Binding-site contacts:
Ligand atom C1 contacts residue ASN366 of chain 1.B at 1.4 Å.
Ligand atom O5 contacts residue ASN366 of chain 1.B at 2.5 Å (h-bond).
Ligand atom N2 contacts residue ASN366 of chain 1.B at 2.9 Å (h-bond).
Ligand atom C2 contacts residue ASN366 of chain 1.B at 2.6 Å.
Ligand atom C4 contacts residue ASN366 of chain 1.B at 4.3 Å.
Ligand atom C5 contacts residue ASN366 of chain 1.B at 3.6 Å.
Ligand atom C7 contacts residue ASN366 of chain 1.B at 3.4 Å.
Ligand atom C3 contacts residue ASN366 of chain 1.B at 3.8 Å.
Ligand atom O7 contacts residue GLN369 of chain 1.B at 4.4 Å.
Ligand atom O7 contacts residue ASN366 of chain 1.B at 3.0 Å (h-bond).
Ligand atom C8 contacts residue ASN366 of chain 1.B at 4.3 Å.

Sequence of chain 1.B:
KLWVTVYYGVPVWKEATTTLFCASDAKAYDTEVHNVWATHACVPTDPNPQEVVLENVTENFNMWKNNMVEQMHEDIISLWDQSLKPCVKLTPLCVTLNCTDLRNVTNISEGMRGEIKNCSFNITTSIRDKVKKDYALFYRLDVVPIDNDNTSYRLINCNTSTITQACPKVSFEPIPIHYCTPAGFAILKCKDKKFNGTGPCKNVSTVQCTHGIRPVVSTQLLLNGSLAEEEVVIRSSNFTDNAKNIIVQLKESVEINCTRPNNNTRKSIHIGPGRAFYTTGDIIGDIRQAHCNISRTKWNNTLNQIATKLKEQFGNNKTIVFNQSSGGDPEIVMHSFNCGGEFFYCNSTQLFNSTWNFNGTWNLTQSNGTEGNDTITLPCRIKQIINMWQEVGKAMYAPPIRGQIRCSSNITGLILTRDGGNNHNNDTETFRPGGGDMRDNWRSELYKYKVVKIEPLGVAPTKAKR

The protein below binds the small molecule below.
Small molecule (SMILES): CC(=O)N[C@@H]1[C@@H](O)[C@H](O)[C@@H](CO)O[C@H]1O